This protein binds this small molecule.
Small molecule (SMILES): CC(=O)N[C@@H]1[C@@H](O)[C@H](O)[C@@H](CO)O[C@H]1O

Sequence of chain 1.C:
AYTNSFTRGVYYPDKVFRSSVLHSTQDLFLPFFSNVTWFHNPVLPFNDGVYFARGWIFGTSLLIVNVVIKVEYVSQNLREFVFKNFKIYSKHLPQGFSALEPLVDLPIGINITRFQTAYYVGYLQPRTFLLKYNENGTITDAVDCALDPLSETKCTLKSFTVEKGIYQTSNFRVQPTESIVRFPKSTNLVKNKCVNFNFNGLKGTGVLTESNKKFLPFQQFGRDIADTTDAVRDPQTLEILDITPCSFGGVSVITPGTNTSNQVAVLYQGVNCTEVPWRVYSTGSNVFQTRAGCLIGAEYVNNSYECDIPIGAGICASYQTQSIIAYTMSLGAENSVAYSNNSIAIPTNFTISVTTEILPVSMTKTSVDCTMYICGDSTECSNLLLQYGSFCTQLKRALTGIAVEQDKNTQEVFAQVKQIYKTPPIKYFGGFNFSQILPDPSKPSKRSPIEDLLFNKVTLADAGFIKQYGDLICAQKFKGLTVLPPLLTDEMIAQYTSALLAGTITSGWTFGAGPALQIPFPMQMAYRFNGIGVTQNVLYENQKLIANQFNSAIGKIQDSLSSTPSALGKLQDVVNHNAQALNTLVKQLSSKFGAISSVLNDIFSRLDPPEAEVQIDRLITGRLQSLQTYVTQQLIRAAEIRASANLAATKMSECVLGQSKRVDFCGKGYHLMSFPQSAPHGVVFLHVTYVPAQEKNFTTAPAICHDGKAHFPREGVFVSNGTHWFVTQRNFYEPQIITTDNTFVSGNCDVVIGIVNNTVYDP

Binding-site contacts:
Ligand atom C3 contacts residue ASN1128 of chain 1.C at 3.8 Å.
Ligand atom O7 contacts residue ASN1128 of chain 1.C at 3.9 Å.
Ligand atom C5 contacts residue ASN1128 of chain 1.C at 3.7 Å.
Ligand atom C7 contacts residue ASN1128 of chain 1.C at 3.6 Å.
Ligand atom C2 contacts residue ASN1128 of chain 1.C at 2.4 Å.
Ligand atom C1 contacts residue ASN1128 of chain 1.C at 1.4 Å.
Ligand atom C4 contacts residue ASN1128 of chain 1.C at 4.2 Å.
Ligand atom O5 contacts residue ASN1128 of chain 1.C at 2.4 Å (h-bond).
Ligand atom N2 contacts residue ASN1128 of chain 1.C at 2.9 Å (h-bond).